This protein binds this small molecule.
Small molecule (SMILES): COC(=O)c1ccc2c(ccn2[C@@H]2C[C@H](O)[C@@H](COP(=O)(O)OP(=O)(O)OP(=O)(O)O)O2)c1

Sequence of chain 1.A:
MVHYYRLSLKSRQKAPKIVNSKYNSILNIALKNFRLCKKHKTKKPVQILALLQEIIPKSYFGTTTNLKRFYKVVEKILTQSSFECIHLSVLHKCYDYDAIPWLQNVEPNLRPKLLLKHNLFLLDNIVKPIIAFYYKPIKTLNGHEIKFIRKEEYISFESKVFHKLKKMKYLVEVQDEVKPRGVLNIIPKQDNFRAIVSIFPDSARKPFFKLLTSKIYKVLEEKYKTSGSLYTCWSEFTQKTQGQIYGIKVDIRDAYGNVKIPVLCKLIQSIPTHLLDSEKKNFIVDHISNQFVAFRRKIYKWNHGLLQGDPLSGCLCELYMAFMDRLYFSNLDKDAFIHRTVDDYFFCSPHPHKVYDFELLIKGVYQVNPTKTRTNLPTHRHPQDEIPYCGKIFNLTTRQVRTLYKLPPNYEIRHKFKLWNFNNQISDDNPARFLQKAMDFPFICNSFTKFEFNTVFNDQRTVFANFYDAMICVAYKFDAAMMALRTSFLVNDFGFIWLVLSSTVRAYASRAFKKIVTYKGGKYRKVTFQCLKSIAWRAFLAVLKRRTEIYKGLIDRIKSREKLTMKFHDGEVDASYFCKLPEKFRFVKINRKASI

Binding-site contacts:
Ligand atom O3A contacts residue ARG194 of chain 1.A at 3.0 Å (salt-bridge).
Ligand atom O2A contacts residue LYS372 of chain 1.A at 3.2 Å (salt-bridge).
Ligand atom O1B contacts residue ASP254 of chain 1.A at 3.6 Å.
Ligand atom O2G contacts residue ASP254 of chain 1.A at 3.1 Å (salt-bridge).
Ligand atom O3G contacts residue LYS372 of chain 1.A at 3.3 Å (salt-bridge).
Ligand atom O5' contacts residue ARG194 of chain 1.A at 3.3 Å (salt-bridge).
Ligand atom C13 contacts residue TYR256 of chain 1.A at 3.5 Å (hydrophobic).
Ligand atom C4' contacts residue ASP343 of chain 1.A at 3.5 Å.
Ligand atom O2G contacts residue ARG253 of chain 1.A at 3.4 Å.
Ligand atom O1A contacts residue LYS372 of chain 1.A at 3.6 Å (salt-bridge).
Ligand atom O8 contacts residue LEU141 of chain 1.A at 3.5 Å.
Ligand atom O1A contacts residue ASP251 of chain 1.A at 3.0 Å (salt-bridge).
Ligand atom C15 contacts residue ILE187 of chain 1.A at 3.5 Å (hydrophobic).
Ligand atom O2B contacts residue ALA255 of chain 1.A at 3.4 Å (h-bond).
Ligand atom O3A contacts residue LYS189 of chain 1.A at 3.1 Å (salt-bridge).
Ligand atom C7 contacts residue ILE196 of chain 1.A at 3.6 Å (hydrophobic).
Ligand atom O3B contacts residue LYS189 of chain 1.A at 3.4 Å (salt-bridge).
Ligand atom C5' contacts residue ASP343 of chain 1.A at 2.6 Å.
Ligand atom PA contacts residue ARG194 of chain 1.A at 3.6 Å.
Ligand atom O3G contacts residue LYS189 of chain 1.A at 2.8 Å (salt-bridge).
Ligand atom C15 contacts residue LEU141 of chain 1.A at 3.7 Å (hydrophobic).
Ligand atom PB contacts residue MG1 of chain 1.C at 3.5 Å.
Ligand atom O3' contacts residue GLN308 of chain 1.A at 3.7 Å.
Ligand atom O1A contacts residue ASP343 of chain 1.A at 3.5 Å (salt-bridge).
Ligand atom O1G contacts residue MG1 of chain 1.C at 2.5 Å.
Ligand atom O1G contacts residue ILE252 of chain 1.A at 3.5 Å (h-bond).
Ligand atom O1A contacts residue MG1 of chain 1.C at 2.1 Å.
Ligand atom C14 contacts residue GLY309 of chain 1.A at 3.7 Å.
Ligand atom O1G contacts residue ASP251 of chain 1.A at 2.7 Å (salt-bridge).
Ligand atom C8 contacts residue ILE196 of chain 1.A at 3.3 Å (hydrophobic).
Ligand atom O1A contacts residue MG1 of chain 1.D at 3.6 Å.
Ligand atom O1G contacts residue LYS372 of chain 1.A at 3.5 Å (salt-bridge).
Ligand atom O3B contacts residue ASP254 of chain 1.A at 3.5 Å (salt-bridge).
Ligand atom O2B contacts residue MG1 of chain 1.C at 2.2 Å.
Ligand atom O2B contacts residue ASP254 of chain 1.A at 3.5 Å (salt-bridge).
Ligand atom O5' contacts residue ASP343 of chain 1.A at 3.7 Å.
Ligand atom O2B contacts residue ILE252 of chain 1.A at 3.3 Å (h-bond).
Ligand atom O2A contacts residue ARG194 of chain 1.A at 3.6 Å.
Ligand atom O1B contacts residue GLN308 of chain 1.A at 3.4 Å (h-bond).
Ligand atom PA contacts residue MG1 of chain 1.C at 3.5 Å.